Binding-site contacts:
Ligand atom C5 contacts residue ASN717 of chain 1.C at 3.6 Å.
Ligand atom C6 contacts residue GLN926 of chain 1.C at 4.3 Å.
Ligand atom C7 contacts residue ASN717 of chain 1.C at 3.5 Å.
Ligand atom O6 contacts residue LEU922 of chain 1.C at 4.1 Å.
Ligand atom N2 contacts residue LEU922 of chain 1.C at 4.3 Å.
Ligand atom C1 contacts residue ASN717 of chain 1.C at 1.4 Å.
Ligand atom O5 contacts residue GLN1071 of chain 1.C at 4.1 Å.
Ligand atom O6 contacts residue GLN926 of chain 1.C at 3.2 Å (h-bond).
Ligand atom C3 contacts residue ASN717 of chain 1.C at 3.8 Å.
Ligand atom C7 contacts residue LEU922 of chain 1.C at 3.6 Å (hydrophobic).
Ligand atom O4 contacts residue LEU922 of chain 1.C at 3.9 Å.
Ligand atom N2 contacts residue ASN717 of chain 1.C at 3.0 Å (h-bond).
Ligand atom C8 contacts residue ASN925 of chain 1.C at 4.0 Å.
Ligand atom C2 contacts residue ASN717 of chain 1.C at 2.5 Å.
Ligand atom O5 contacts residue ASN717 of chain 1.C at 2.3 Å (h-bond).
Ligand atom C8 contacts residue LEU922 of chain 1.C at 3.6 Å (hydrophobic).
Ligand atom O7 contacts residue ASN717 of chain 1.C at 3.6 Å (h-bond).
Ligand atom O7 contacts residue GLN1071 of chain 1.C at 3.7 Å.
Ligand atom C1 contacts residue GLN1071 of chain 1.C at 4.4 Å.
Ligand atom C4 contacts residue LEU922 of chain 1.C at 4.5 Å (hydrophobic).
Ligand atom C4 contacts residue ASN717 of chain 1.C at 4.2 Å.
Ligand atom O7 contacts residue LEU922 of chain 1.C at 3.7 Å.
Ligand atom C5 contacts residue LEU922 of chain 1.C at 4.0 Å (hydrophobic).

This protein binds this small molecule.
Small molecule (SMILES): CC(=O)N[C@H]1[C@H](O[C@H]2[C@H](O)[C@@H](NC(C)=O)CO[C@@H]2CO)O[C@H](CO)[C@@H](O)[C@@H]1O

Sequence of chain 1.C:
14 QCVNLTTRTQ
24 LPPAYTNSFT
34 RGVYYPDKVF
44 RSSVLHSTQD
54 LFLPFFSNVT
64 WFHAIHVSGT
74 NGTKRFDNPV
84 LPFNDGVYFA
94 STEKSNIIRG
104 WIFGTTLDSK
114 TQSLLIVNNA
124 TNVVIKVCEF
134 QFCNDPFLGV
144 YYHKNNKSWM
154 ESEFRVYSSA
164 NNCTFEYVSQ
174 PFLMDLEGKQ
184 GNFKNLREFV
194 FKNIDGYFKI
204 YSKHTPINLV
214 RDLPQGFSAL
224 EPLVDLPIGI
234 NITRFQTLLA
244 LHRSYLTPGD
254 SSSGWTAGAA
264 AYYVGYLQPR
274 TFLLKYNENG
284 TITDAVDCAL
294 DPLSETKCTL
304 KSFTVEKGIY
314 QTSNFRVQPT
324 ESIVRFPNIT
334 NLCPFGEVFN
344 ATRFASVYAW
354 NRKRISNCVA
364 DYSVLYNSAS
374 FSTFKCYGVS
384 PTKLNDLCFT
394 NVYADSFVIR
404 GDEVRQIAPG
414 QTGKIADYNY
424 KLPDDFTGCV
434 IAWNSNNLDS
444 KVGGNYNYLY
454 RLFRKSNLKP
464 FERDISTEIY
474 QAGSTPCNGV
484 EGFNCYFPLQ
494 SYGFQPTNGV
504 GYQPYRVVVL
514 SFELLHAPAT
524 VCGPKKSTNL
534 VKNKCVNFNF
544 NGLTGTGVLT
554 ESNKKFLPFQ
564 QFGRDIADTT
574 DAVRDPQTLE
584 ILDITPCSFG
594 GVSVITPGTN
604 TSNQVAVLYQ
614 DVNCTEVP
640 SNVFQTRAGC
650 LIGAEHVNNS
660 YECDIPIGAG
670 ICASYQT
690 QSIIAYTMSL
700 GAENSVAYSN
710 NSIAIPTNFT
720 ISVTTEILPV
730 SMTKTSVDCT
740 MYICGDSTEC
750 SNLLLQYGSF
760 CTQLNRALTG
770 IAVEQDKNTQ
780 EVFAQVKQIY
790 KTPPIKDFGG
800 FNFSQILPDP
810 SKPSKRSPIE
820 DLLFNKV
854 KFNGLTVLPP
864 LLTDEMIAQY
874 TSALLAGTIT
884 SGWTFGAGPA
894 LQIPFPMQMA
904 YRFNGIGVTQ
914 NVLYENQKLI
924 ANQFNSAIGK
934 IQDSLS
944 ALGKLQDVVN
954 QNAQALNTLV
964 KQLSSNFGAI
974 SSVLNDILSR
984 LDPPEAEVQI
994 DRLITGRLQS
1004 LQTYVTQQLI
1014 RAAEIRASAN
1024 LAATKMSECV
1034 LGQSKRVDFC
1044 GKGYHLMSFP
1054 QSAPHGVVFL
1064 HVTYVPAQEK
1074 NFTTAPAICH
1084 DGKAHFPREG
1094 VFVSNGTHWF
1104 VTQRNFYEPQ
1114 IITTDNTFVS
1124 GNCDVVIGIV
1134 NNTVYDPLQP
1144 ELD